Binding-site contacts:
Ligand atom C12 contacts residue THR199 of chain 1.A at 3.5 Å.
Ligand atom C24 contacts residue LEU91 of chain 1.A at 3.8 Å (hydrophobic).
Ligand atom O16 contacts residue HIS96 of chain 1.A at 3.3 Å.
Ligand atom C23 contacts residue GLN92 of chain 1.A at 3.5 Å.
Ligand atom O16 contacts residue TYR7 of chain 1.A at 3.8 Å.
Ligand atom C7 contacts residue ZN1 of chain 1.C at 3.7 Å.
Ligand atom CL contacts residue GLN67 of chain 1.A at 3.3 Å.
Ligand atom C17 contacts residue HIS96 of chain 1.A at 3.5 Å.
Ligand atom C17 contacts residue SER65 of chain 1.A at 3.6 Å.
Ligand atom N1 contacts residue HIS94 of chain 1.A at 3.4 Å (h-bond).
Ligand atom C7 contacts residue THR199 of chain 1.A at 3.6 Å.
Ligand atom O5 contacts residue THR199 of chain 1.A at 3.7 Å.
Ligand atom CL contacts residue ASN62 of chain 1.A at 2.9 Å.
Ligand atom C11 contacts residue HIS94 of chain 1.A at 3.8 Å.
Ligand atom O15 contacts residue HIS64 of chain 1.A at 3.8 Å.
Ligand atom O6 contacts residue ZN1 of chain 1.C at 3.4 Å.
Ligand atom O5 contacts residue LEU197 of chain 1.A at 3.4 Å.
Ligand atom S4 contacts residue THR198 of chain 1.A at 3.9 Å.
Ligand atom N1 contacts residue THR198 of chain 1.A at 2.8 Å (h-bond).
Ligand atom C7 contacts residue HIS94 of chain 1.A at 3.3 Å.
Ligand atom C17 contacts residue TYR7 of chain 1.A at 3.2 Å (hydrophobic).
Ligand atom N1 contacts residue ZN1 of chain 1.C at 2.0 Å.
Ligand atom N1 contacts residue HIS96 of chain 1.A at 3.4 Å (h-bond).
Ligand atom O5 contacts residue THR198 of chain 1.A at 3.0 Å (h-bond).
Ligand atom C25 contacts residue VAL130 of chain 1.A at 3.8 Å (hydrophobic).
Ligand atom S4 contacts residue HIS94 of chain 1.A at 3.7 Å.
Ligand atom O15 contacts residue ASN62 of chain 1.A at 3.2 Å (h-bond).
Ligand atom O6 contacts residue VAL121 of chain 1.A at 3.7 Å.
Ligand atom C17 contacts residue HIS64 of chain 1.A at 3.8 Å.
Ligand atom S4 contacts residue ZN1 of chain 1.C at 3.1 Å.
Ligand atom C12 contacts residue HIS94 of chain 1.A at 3.2 Å.
Ligand atom O6 contacts residue HIS94 of chain 1.A at 3.2 Å.
Ligand atom N1 contacts residue HIS119 of chain 1.A at 3.4 Å (h-bond).
Ligand atom C25 contacts residue LEU91 of chain 1.A at 3.5 Å (hydrophobic).
Ligand atom C12 contacts residue ZN1 of chain 1.C at 3.5 Å.
Ligand atom C8 contacts residue HIS94 of chain 1.A at 3.6 Å.
Ligand atom O15 contacts residue SER65 of chain 1.A at 3.4 Å.
Ligand atom O16 contacts residue THR199 of chain 1.A at 3.5 Å.
Ligand atom C26 contacts residue LEU134 of chain 1.A at 3.9 Å (hydrophobic).
Ligand atom C9 contacts residue GLN92 of chain 1.A at 3.7 Å.

Sequence of chain 1.A:
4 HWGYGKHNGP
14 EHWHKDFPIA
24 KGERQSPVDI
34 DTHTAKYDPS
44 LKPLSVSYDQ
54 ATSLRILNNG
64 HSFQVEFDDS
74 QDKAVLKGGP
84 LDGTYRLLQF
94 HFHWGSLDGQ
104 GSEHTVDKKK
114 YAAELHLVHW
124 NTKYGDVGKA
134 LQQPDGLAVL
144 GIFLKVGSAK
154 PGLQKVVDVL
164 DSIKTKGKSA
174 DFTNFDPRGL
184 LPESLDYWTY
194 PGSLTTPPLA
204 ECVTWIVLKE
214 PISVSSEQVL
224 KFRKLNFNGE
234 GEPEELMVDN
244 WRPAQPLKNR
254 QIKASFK

The protein below binds the small molecule below.
Small molecule (SMILES): COC(=O)c1cc(S(N)(=O)=O)c(SC2CCCCC2)cc1Cl